A protein and the small-molecule ligand that binds it are described below.
Small molecule (SMILES): CC(=O)N[C@H]1[C@H]([C@H](O)[C@H](O)CO)O[C@@](O[C@H]2[C@@H](O)[C@@H](CO)O[C@@H](O[C@H]3[C@H](O)[C@@H](O)[C@H](O)O[C@@H]3CO)[C@@H]2O)(C(=O)O)C[C@@H]1O

Sequence of chain 5.F:
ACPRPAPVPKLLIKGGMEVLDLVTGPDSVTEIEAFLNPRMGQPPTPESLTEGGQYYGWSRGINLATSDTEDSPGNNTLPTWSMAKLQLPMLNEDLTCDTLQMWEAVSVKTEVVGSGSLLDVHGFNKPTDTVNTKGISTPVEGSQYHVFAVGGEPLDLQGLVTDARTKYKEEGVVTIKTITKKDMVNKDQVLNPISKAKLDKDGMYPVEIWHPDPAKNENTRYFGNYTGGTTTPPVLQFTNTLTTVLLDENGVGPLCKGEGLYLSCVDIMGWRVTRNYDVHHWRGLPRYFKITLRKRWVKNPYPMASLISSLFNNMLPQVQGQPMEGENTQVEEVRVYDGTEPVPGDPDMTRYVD

Sequence of chain 1.F:
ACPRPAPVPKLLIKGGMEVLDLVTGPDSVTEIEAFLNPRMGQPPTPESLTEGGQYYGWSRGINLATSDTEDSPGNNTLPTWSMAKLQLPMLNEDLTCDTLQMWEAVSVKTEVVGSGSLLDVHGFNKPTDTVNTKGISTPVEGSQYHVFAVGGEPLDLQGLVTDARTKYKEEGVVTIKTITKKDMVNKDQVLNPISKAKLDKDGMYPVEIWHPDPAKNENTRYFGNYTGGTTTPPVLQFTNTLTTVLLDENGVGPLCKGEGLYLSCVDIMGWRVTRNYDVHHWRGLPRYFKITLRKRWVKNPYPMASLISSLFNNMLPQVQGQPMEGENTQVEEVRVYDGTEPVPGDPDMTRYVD

Binding-site contacts:
Ligand atom O4 contacts residue THR291 of chain 1.F at 3.3 Å.
Ligand atom C5 contacts residue TYR72 of chain 1.F at 3.6 Å (hydrophobic).
Ligand atom C4 contacts residue TYR72 of chain 1.F at 3.5 Å (hydrophobic).
Ligand atom C3 contacts residue ARG77 of chain 1.F at 3.9 Å.
Ligand atom O4 contacts residue TYR72 of chain 1.F at 4.3 Å.
Ligand atom O4 contacts residue ILE79 of chain 1.F at 3.5 Å (h-bond).
Ligand atom C6 contacts residue ASN93 of chain 1.F at 3.1 Å.
Ligand atom O1A contacts residue ARG77 of chain 1.F at 3.0 Å (salt-bridge).
Ligand atom O4 contacts residue VAL296 of chain 1.F at 3.8 Å.
Ligand atom O1B contacts residue ARG77 of chain 1.F at 2.9 Å (salt-bridge).
Ligand atom C2 contacts residue GLY78 of chain 1.F at 4.2 Å.
Ligand atom O1B contacts residue TYR72 of chain 1.F at 4.1 Å.
Ligand atom C3 contacts residue GLY78 of chain 1.F at 4.0 Å.
Ligand atom O8 contacts residue ARG77 of chain 1.F at 3.9 Å.
Ligand atom O1A contacts residue GLY78 of chain 1.F at 3.7 Å.
Ligand atom O1A contacts residue TYR72 of chain 1.F at 3.2 Å.
Ligand atom C4 contacts residue VAL296 of chain 1.F at 4.3 Å (hydrophobic).
Ligand atom C5 contacts residue ASN93 of chain 1.F at 4.2 Å.
Ligand atom O10 contacts residue THR291 of chain 1.F at 3.7 Å.
Ligand atom C6 contacts residue THR94 of chain 1.F at 4.2 Å.
Ligand atom C10 contacts residue TYR72 of chain 1.F at 4.1 Å (hydrophobic).
Ligand atom O4 contacts residue HIS298 of chain 1.F at 3.1 Å (h-bond).
Ligand atom C7 contacts residue TYR72 of chain 1.F at 4.2 Å (hydrophobic).
Ligand atom O3 contacts residue ASN80 of chain 1.F at 4.0 Å.
Ligand atom O6 contacts residue ASN93 of chain 1.F at 2.9 Å (h-bond).
Ligand atom C1 contacts residue TYR72 of chain 1.F at 3.8 Å (hydrophobic).
Ligand atom C3 contacts residue GLY78 of chain 1.F at 4.2 Å.
Ligand atom N5 contacts residue TYR72 of chain 1.F at 3.1 Å (h-bond).
Ligand atom C4 contacts residue GLY78 of chain 1.F at 3.4 Å.
Ligand atom C3 contacts residue VAL296 of chain 1.F at 3.5 Å (hydrophobic).
Ligand atom O8 contacts residue TYR72 of chain 1.F at 4.2 Å.
Ligand atom O4 contacts residue ASN80 of chain 1.F at 4.2 Å.
Ligand atom C6 contacts residue TYR72 of chain 1.F at 3.6 Å (hydrophobic).
Ligand atom C1 contacts residue ARG77 of chain 1.F at 3.5 Å.
Ligand atom C4 contacts residue HIS298 of chain 1.F at 4.1 Å.
Ligand atom O4 contacts residue GLY78 of chain 1.F at 3.1 Å.
Ligand atom O3 contacts residue GLY78 of chain 1.F at 3.7 Å.
Ligand atom C3 contacts residue HIS298 of chain 1.F at 4.1 Å.
Ligand atom C11 contacts residue ASP85 of chain 5.F at 3.7 Å.
Ligand atom O10 contacts residue ASN293 of chain 1.F at 3.5 Å (h-bond).